A protein and the small-molecule ligand that binds it are described below.
Small molecule (SMILES): O=C(O)[C@@H](O)C(O)[C@H](O)C(=O)O

Sequence of chain 1.A:
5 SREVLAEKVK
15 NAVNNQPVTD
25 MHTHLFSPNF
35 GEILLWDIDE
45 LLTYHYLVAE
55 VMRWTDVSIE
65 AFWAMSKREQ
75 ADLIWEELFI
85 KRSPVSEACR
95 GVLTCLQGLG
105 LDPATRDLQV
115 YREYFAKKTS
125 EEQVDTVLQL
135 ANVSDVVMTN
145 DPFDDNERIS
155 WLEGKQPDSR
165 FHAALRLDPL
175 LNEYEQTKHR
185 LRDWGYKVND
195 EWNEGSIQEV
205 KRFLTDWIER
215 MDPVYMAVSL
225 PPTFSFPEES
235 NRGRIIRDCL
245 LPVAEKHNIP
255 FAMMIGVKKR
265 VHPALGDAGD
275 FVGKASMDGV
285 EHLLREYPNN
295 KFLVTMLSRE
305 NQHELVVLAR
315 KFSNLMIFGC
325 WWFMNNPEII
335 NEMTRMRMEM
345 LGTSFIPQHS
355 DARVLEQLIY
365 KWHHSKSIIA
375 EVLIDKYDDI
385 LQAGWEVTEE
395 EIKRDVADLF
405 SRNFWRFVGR

Binding-site contacts:
Ligand atom O2 contacts residue TRP325 of chain 1.A at 3.0 Å (h-bond).
Ligand atom C4 contacts residue ARG357 of chain 1.A at 3.8 Å.
Ligand atom O3 contacts residue ARG357 of chain 1.A at 3.2 Å (salt-bridge).
Ligand atom O3 contacts residue HIS28 of chain 1.A at 2.8 Å (h-bond).
Ligand atom O2 contacts residue HIS28 of chain 1.A at 3.5 Å (h-bond).
Ligand atom C1 contacts residue MET258 of chain 1.A at 3.7 Å (hydrophobic).
Ligand atom C4 contacts residue TRP326 of chain 1.A at 3.6 Å (hydrophobic).
Ligand atom C3 contacts residue ZN1 of chain 1.E at 3.8 Å.
Ligand atom O4 contacts residue TRP326 of chain 1.A at 3.6 Å.
Ligand atom O5B contacts residue TYR50 of chain 1.A at 3.3 Å (h-bond).
Ligand atom O3 contacts residue ZN1 of chain 1.E at 3.3 Å.
Ligand atom C1 contacts residue ZN1 of chain 1.E at 3.0 Å.
Ligand atom C5 contacts residue HIS49 of chain 1.A at 3.8 Å.
Ligand atom O1A contacts residue MET258 of chain 1.A at 4.0 Å.
Ligand atom O4 contacts residue HIS49 of chain 1.A at 3.0 Å (h-bond).
Ligand atom O1B contacts residue HIS26 of chain 1.A at 3.4 Å (h-bond).
Ligand atom C2 contacts residue TRP325 of chain 1.A at 3.6 Å (hydrophobic).
Ligand atom O1B contacts residue MET258 of chain 1.A at 3.0 Å.
Ligand atom O4 contacts residue ARG357 of chain 1.A at 3.0 Å (salt-bridge).
Ligand atom O2 contacts residue ZN1 of chain 1.E at 2.1 Å.
Ligand atom O1A contacts residue ARG170 of chain 1.A at 3.6 Å (salt-bridge).
Ligand atom C1 contacts residue TRP325 of chain 1.A at 3.9 Å (hydrophobic).
Ligand atom C2 contacts residue TRP326 of chain 1.A at 3.8 Å (hydrophobic).
Ligand atom C4 contacts residue HIS49 of chain 1.A at 4.0 Å.
Ligand atom O2 contacts residue ASP355 of chain 1.A at 2.9 Å (salt-bridge).
Ligand atom O1B contacts residue HIS28 of chain 1.A at 3.3 Å (h-bond).
Ligand atom O1B contacts residue ZN1 of chain 1.E at 2.3 Å.
Ligand atom C3 contacts residue ARG357 of chain 1.A at 3.8 Å.
Ligand atom C5 contacts residue ARG357 of chain 1.A at 3.8 Å.
Ligand atom O5A contacts residue TYR50 of chain 1.A at 3.6 Å.
Ligand atom O1A contacts residue TRP325 of chain 1.A at 3.9 Å.
Ligand atom O5B contacts residue TRP326 of chain 1.A at 3.9 Å.
Ligand atom O1A contacts residue SER223 of chain 1.A at 3.8 Å.
Ligand atom O5A contacts residue HIS49 of chain 1.A at 3.0 Å (h-bond).
Ligand atom O5B contacts residue ASP355 of chain 1.A at 3.5 Å (salt-bridge).
Ligand atom C1 contacts residue ARG170 of chain 1.A at 3.6 Å.
Ligand atom O1B contacts residue ARG170 of chain 1.A at 2.7 Å (salt-bridge).
Ligand atom C5 contacts residue TYR50 of chain 1.A at 3.8 Å (hydrophobic).
Ligand atom C2 contacts residue ZN1 of chain 1.E at 3.0 Å.
Ligand atom O5A contacts residue ARG357 of chain 1.A at 2.8 Å (salt-bridge).